Sequence of chain 1.A:
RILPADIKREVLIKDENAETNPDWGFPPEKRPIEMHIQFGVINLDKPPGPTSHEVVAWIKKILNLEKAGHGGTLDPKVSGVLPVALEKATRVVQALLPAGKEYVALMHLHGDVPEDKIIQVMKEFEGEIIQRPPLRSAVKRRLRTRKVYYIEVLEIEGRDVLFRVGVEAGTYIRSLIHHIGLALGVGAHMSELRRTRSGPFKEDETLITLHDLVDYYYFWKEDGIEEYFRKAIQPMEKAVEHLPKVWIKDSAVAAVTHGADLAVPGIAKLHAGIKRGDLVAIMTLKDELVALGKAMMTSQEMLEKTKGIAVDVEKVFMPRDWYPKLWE

The protein below binds the small molecule below.
Small molecule (SMILES): Nc1ccn([C@@H]2O[C@H](COP(=O)=O)[C@@H](O[P](=O)(O)OC[C@H]3O[C@@H](n4cnc5c(=O)nc(N)[nH]c54)[C@H](O)[C@@H]3O[P](=O)(O)OC[C@H]3O[C@@H](n4cnc5c(N)ncnc54)[C@H](O)[C@@H]3O[P](=O)(O)OC[C@H]3O[C@@H](n4ccc(=O)[nH]c4=O)[C@H](O)[C@@H]3O[P](=O)(O)OC[C@H]3O[C@@H](n4ccc(N)nc4=O)[C@H](O)[C@@H]3O[P](=O)(O)OC[C@H]3O[C@@H](n4ccc(N)nc4=O)[C@H](O)[C@@H]3O[P](=O)(O)OC[C@H]3O[C@@H](n4cnc5c(N)ncnc54)[C@H](O)[C@@H]3O[P](=O)(O)OC[C@H]3O[C@@H](n4ccc(N)nc4=O)[C@H](O)[C@@H]3O[P](=O)(O)OC[C@H]3O[C@@H](n4cnc5c(N)ncnc54)[C@H](O)[C@@H]3O)[C@H]2O)c(=O)n1

Binding-site contacts:
Ligand atom O3' contacts residue VAL316 of chain 1.A at 3.6 Å.
Ligand atom OP2 contacts residue LYS67 of chain 1.A at 2.8 Å (salt-bridge).
Ligand atom C2 contacts residue HIS258 of chain 1.A at 3.5 Å.
Ligand atom N3 contacts residue HIS258 of chain 1.A at 3.8 Å.
Ligand atom C5' contacts residue VAL316 of chain 1.A at 3.8 Å (hydrophobic).
Ligand atom OP1 contacts residue VAL316 of chain 1.A at 2.9 Å (h-bond).
Ligand atom P contacts residue VAL316 of chain 1.A at 3.9 Å.
Ligand atom O4' contacts residue GLY259 of chain 1.A at 3.2 Å.
Ligand atom OP1 contacts residue VAL313 of chain 1.A at 3.5 Å (h-bond).
Ligand atom O3' contacts residue LYS67 of chain 1.A at 4.2 Å.
Ligand atom O2' contacts residue GLY259 of chain 1.A at 2.6 Å (h-bond).
Ligand atom OP2 contacts residue LYS315 of chain 1.A at 3.9 Å.
Ligand atom O2' contacts residue ASP261 of chain 1.A at 4.2 Å.
Ligand atom O2' contacts residue ARG320 of chain 1.A at 4.2 Å.
Ligand atom C4' contacts residue GLY259 of chain 1.A at 4.2 Å.
Ligand atom O4' contacts residue ARG320 of chain 1.A at 4.2 Å.
Ligand atom OP1 contacts residue LYS315 of chain 1.A at 2.9 Å (salt-bridge).
Ligand atom P contacts residue LYS67 of chain 1.A at 3.3 Å.
Ligand atom OP2 contacts residue GLU314 of chain 1.A at 4.0 Å.
Ligand atom C2' contacts residue GLY259 of chain 1.A at 3.3 Å.
Ligand atom P contacts residue GLU314 of chain 1.A at 4.2 Å.
Ligand atom C1' contacts residue GLY259 of chain 1.A at 3.3 Å.
Ligand atom OP1 contacts residue LYS67 of chain 1.A at 2.9 Å (salt-bridge).
Ligand atom P contacts residue LYS315 of chain 1.A at 4.2 Å.
Ligand atom C5' contacts residue VAL313 of chain 1.A at 3.7 Å (hydrophobic).
Ligand atom O2' contacts residue THR257 of chain 1.A at 3.8 Å.
Ligand atom C4' contacts residue ARG320 of chain 1.A at 4.3 Å.
Ligand atom OP1 contacts residue GLU314 of chain 1.A at 4.1 Å.
Ligand atom O4' contacts residue GLY259 of chain 1.A at 4.2 Å.
Ligand atom O3' contacts residue VAL313 of chain 1.A at 4.2 Å.
Ligand atom C3' contacts residue VAL316 of chain 1.A at 4.2 Å (hydrophobic).
Ligand atom P contacts residue VAL313 of chain 1.A at 4.3 Å.
Ligand atom N3 contacts residue GLY259 of chain 1.A at 3.7 Å.
Ligand atom OP1 contacts residue GLU314 of chain 1.A at 4.0 Å.
Ligand atom O3' contacts residue GLU314 of chain 1.A at 4.1 Å.
Ligand atom C5' contacts residue GLU314 of chain 1.A at 4.2 Å.
Ligand atom C4' contacts residue VAL316 of chain 1.A at 4.0 Å (hydrophobic).
Ligand atom N9 contacts residue GLY259 of chain 1.A at 4.2 Å.
Ligand atom C1' contacts residue GLY259 of chain 1.A at 3.6 Å.
Ligand atom O2' contacts residue VAL316 of chain 1.A at 3.3 Å.